This small molecule binds to this protein.
Small molecule (SMILES): CC(=O)N[C@@H]1[C@@H](O)[C@H](O)[C@@H](CO)O[C@H]1O

Binding-site contacts:
Ligand atom C6 contacts residue ASN318 of chain 17.K at 3.2 Å.
Ligand atom C6 contacts residue SER284 of chain 17.K at 3.4 Å.
Ligand atom O6 contacts residue SER284 of chain 17.K at 2.9 Å (h-bond).
Ligand atom O6 contacts residue ASN318 of chain 17.K at 3.0 Å (h-bond).
Ligand atom O4 contacts residue ASN318 of chain 17.K at 4.5 Å.

Sequence of chain 17.K:
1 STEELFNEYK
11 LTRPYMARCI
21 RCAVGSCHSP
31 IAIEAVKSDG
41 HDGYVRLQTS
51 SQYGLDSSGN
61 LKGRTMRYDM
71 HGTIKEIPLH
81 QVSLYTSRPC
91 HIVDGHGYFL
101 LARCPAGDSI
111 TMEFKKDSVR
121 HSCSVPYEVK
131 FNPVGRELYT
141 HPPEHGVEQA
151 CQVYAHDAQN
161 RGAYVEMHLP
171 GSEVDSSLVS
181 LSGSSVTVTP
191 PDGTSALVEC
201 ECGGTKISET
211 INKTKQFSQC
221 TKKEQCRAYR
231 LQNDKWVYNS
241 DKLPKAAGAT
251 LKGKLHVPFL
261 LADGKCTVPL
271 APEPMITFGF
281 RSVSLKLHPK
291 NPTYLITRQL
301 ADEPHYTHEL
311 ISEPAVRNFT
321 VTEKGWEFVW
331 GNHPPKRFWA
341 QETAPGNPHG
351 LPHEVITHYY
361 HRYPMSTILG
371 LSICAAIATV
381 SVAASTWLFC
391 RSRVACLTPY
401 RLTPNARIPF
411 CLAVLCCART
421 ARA